Sequence of chain 1.B:
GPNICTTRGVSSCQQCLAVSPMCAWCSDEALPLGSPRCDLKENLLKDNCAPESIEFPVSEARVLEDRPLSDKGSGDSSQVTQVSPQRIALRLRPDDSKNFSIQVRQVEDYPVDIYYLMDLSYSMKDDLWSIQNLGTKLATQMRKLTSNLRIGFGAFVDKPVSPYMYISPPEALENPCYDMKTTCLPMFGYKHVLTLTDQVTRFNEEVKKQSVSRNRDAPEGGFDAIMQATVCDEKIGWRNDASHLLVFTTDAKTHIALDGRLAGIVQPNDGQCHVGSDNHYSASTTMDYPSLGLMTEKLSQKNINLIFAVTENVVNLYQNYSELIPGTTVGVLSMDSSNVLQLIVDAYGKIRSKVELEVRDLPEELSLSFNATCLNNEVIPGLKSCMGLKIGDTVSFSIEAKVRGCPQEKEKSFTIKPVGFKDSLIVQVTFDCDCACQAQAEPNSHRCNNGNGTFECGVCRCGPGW

Binding-site contacts:
Ligand atom N18 contacts residue ASP224 of chain 1.A at 2.7 Å (salt-bridge).
Ligand atom C contacts residue TYR122 of chain 1.B at 3.5 Å (hydrophobic).
Ligand atom CE1 contacts residue ARG216 of chain 1.B at 3.4 Å.
Ligand atom OXT contacts residue MG1 of chain 1.W at 2.0 Å.
Ligand atom N contacts residue ASN215 of chain 1.B at 2.9 Å (h-bond).
Ligand atom N18 contacts residue SER225 of chain 1.A at 3.0 Å (h-bond).
Ligand atom C15 contacts residue PHE160 of chain 1.A at 3.6 Å (hydrophobic).
Ligand atom C1 contacts residue PHE160 of chain 1.A at 3.7 Å (hydrophobic).
Ligand atom C2 contacts residue TYR190 of chain 1.A at 3.6 Å (hydrophobic).
Ligand atom CD1 contacts residue ARG216 of chain 1.B at 3.1 Å.
Ligand atom C17 contacts residue ASP224 of chain 1.A at 3.3 Å.
Ligand atom O contacts residue ASN215 of chain 1.B at 3.0 Å (h-bond).
Ligand atom O contacts residue SER121 of chain 1.B at 3.7 Å.
Ligand atom C18 contacts residue PHE160 of chain 1.A at 3.2 Å (hydrophobic).
Ligand atom OXT contacts residue SER121 of chain 1.B at 3.0 Å (h-bond).
Ligand atom C17 contacts residue TYR189 of chain 1.A at 3.5 Å (hydrophobic).
Ligand atom CA contacts residue ASN215 of chain 1.B at 3.7 Å.
Ligand atom CD1 contacts residue ALA218 of chain 1.B at 3.6 Å (hydrophobic).
Ligand atom C18 contacts residue ASP224 of chain 1.A at 3.0 Å.
Ligand atom C contacts residue SER123 of chain 1.B at 3.6 Å.
Ligand atom OXT contacts residue SER123 of chain 1.B at 2.9 Å (h-bond).
Ligand atom CD1 contacts residue ASP217 of chain 1.B at 3.7 Å.
Ligand atom OXT contacts residue GLU220 of chain 1.B at 3.2 Å (salt-bridge).
Ligand atom C contacts residue GLU220 of chain 1.B at 3.7 Å.
Ligand atom C contacts residue ASN215 of chain 1.B at 3.6 Å.
Ligand atom O contacts residue TYR122 of chain 1.B at 3.3 Å (h-bond).
Ligand atom C contacts residue MG1 of chain 1.W at 3.1 Å.
Ligand atom C3 contacts residue TYR166 of chain 1.B at 3.7 Å (hydrophobic).
Ligand atom C17 contacts residue SER225 of chain 1.A at 3.7 Å.
Ligand atom O contacts residue ARG214 of chain 1.B at 3.7 Å.
Ligand atom CG contacts residue ALA218 of chain 1.B at 3.7 Å (hydrophobic).
Ligand atom OXT contacts residue TYR122 of chain 1.B at 3.3 Å (h-bond).
Ligand atom O2 contacts residue TYR122 of chain 1.B at 3.8 Å.
Ligand atom C contacts residue SER121 of chain 1.B at 3.8 Å.
Ligand atom CB contacts residue ASP217 of chain 1.B at 3.8 Å.
Ligand atom O1 contacts residue ARG214 of chain 1.B at 2.8 Å (salt-bridge).
Ligand atom CE1 contacts residue TYR190 of chain 1.A at 3.8 Å (hydrophobic).
Ligand atom C19 contacts residue ASP159 of chain 1.A at 3.6 Å.
Ligand atom C17 contacts residue LEU192 of chain 1.A at 3.5 Å (hydrophobic).
Ligand atom C19 contacts residue PHE160 of chain 1.A at 3.3 Å (hydrophobic).

Sequence of chain 1.A:
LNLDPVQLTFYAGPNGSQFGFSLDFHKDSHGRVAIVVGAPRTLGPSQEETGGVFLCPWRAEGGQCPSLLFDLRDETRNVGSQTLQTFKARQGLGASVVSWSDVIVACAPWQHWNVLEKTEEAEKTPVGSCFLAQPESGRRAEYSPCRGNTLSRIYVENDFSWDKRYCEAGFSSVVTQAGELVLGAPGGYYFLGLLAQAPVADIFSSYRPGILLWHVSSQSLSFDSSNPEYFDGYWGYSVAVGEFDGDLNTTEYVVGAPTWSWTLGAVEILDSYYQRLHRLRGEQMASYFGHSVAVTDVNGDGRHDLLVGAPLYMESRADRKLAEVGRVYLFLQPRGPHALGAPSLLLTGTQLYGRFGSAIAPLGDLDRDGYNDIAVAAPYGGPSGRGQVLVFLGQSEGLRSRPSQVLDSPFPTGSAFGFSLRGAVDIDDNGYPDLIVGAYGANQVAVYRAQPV

The small molecule below binds the protein below.
Small molecule (SMILES): CCCCS(=O)(=O)N[C@@H](Cc1ccc(OCCCCC2CCNCC2)cc1)C(=O)O